This protein binds this small molecule.
Small molecule (SMILES): CC(=O)N[C@H]1[C@H](O[C@H]2[C@H](O)[C@@H](NC(C)=O)CO[C@@H]2CO)O[C@H](CO)[C@@H](O)[C@@H]1O

Binding-site contacts:
Ligand atom C3 contacts residue PHE3 of chain 3.A at 4.5 Å (hydrophobic).
Ligand atom C6 contacts residue ASP2 of chain 3.A at 3.9 Å.
Ligand atom C6 contacts residue ASN154 of chain 3.A at 3.8 Å.
Ligand atom O7 contacts residue ASN5 of chain 3.A at 4.1 Å.
Ligand atom C8 contacts residue PHE3 of chain 3.A at 3.3 Å (hydrophobic).
Ligand atom C8 contacts residue ASP2 of chain 3.A at 3.5 Å.
Ligand atom C5 contacts residue ASN5 of chain 3.A at 3.7 Å.
Ligand atom C1 contacts residue PHE3 of chain 3.A at 4.0 Å (hydrophobic).
Ligand atom C3 contacts residue ASP2 of chain 3.A at 4.2 Å.
Ligand atom O5 contacts residue ASP2 of chain 3.A at 3.8 Å.
Ligand atom O4 contacts residue ASN154 of chain 3.A at 4.5 Å.
Ligand atom C7 contacts residue ASN5 of chain 3.A at 3.7 Å.
Ligand atom C4 contacts residue ASN154 of chain 3.A at 4.4 Å.
Ligand atom O3 contacts residue ASP2 of chain 3.A at 3.4 Å.
Ligand atom C2 contacts residue PHE3 of chain 3.A at 3.9 Å (hydrophobic).
Ligand atom C7 contacts residue ASP2 of chain 3.A at 3.8 Å.
Ligand atom C1 contacts residue ASN5 of chain 3.A at 1.4 Å.
Ligand atom C5 contacts residue ASN154 of chain 3.A at 3.4 Å.
Ligand atom O6 contacts residue ASP2 of chain 3.A at 2.9 Å (salt-bridge).
Ligand atom N2 contacts residue ASN5 of chain 3.A at 2.8 Å (h-bond).
Ligand atom N2 contacts residue ASP2 of chain 3.A at 3.9 Å.
Ligand atom C1 contacts residue ASN154 of chain 3.A at 4.1 Å.
Ligand atom O5 contacts residue ASN154 of chain 3.A at 3.9 Å.
Ligand atom C2 contacts residue ASN5 of chain 3.A at 2.4 Å.
Ligand atom C4 contacts residue ASN5 of chain 3.A at 4.3 Å.
Ligand atom O5 contacts residue ASN5 of chain 3.A at 2.4 Å (h-bond).
Ligand atom C3 contacts residue ASN5 of chain 3.A at 3.8 Å.
Ligand atom N2 contacts residue PHE3 of chain 3.A at 2.9 Å (h-bond).
Ligand atom C7 contacts residue PHE3 of chain 3.A at 3.5 Å (hydrophobic).

Sequence of chain 3.A:
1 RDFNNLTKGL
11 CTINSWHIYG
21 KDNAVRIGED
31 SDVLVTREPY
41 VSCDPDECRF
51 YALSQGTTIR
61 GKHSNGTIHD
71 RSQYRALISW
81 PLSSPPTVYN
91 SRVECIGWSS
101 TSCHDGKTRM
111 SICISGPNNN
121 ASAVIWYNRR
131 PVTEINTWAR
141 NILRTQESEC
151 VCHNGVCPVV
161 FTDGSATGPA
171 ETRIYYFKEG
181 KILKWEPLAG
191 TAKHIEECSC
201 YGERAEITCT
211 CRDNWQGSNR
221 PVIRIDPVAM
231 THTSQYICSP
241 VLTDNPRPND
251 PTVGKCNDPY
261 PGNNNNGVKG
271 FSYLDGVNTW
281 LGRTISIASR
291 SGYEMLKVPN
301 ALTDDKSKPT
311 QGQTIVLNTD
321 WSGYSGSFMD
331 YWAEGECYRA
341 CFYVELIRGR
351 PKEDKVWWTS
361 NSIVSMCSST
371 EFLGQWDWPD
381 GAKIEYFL